Sequence of chain 1.A:
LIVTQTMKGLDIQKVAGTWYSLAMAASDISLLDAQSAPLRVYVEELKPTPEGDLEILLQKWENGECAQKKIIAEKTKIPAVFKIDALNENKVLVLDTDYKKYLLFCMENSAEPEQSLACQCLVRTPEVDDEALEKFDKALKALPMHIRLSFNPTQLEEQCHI

The small molecule below binds the protein below.
Small molecule (SMILES): CCCCCCCC(=O)O

Binding-site contacts:
Ligand atom C8 contacts residue ILE56 of chain 1.A at 3.7 Å (hydrophobic).
Ligand atom O1 contacts residue LEU58 of chain 1.A at 4.2 Å.
Ligand atom O2 contacts residue LYS60 of chain 1.A at 4.2 Å.
Ligand atom C2 contacts residue ILE71 of chain 1.A at 4.3 Å (hydrophobic).
Ligand atom C7 contacts residue MET107 of chain 1.A at 3.9 Å (hydrophobic).
Ligand atom C8 contacts residue MET107 of chain 1.A at 3.7 Å (hydrophobic).
Ligand atom C7 contacts residue ILE56 of chain 1.A at 4.4 Å (hydrophobic).
Ligand atom C3 contacts residue ILE71 of chain 1.A at 4.0 Å (hydrophobic).
Ligand atom C4 contacts residue LEU39 of chain 1.A at 4.0 Å (hydrophobic).
Ligand atom O2 contacts residue LYS69 of chain 1.A at 3.9 Å.
Ligand atom C1 contacts residue LYS69 of chain 1.A at 3.8 Å.
Ligand atom C7 contacts residue ILE84 of chain 1.A at 4.5 Å (hydrophobic).
Ligand atom O1 contacts residue ILE71 of chain 1.A at 3.8 Å.
Ligand atom C1 contacts residue ILE71 of chain 1.A at 4.4 Å (hydrophobic).
Ligand atom C8 contacts residue ILE84 of chain 1.A at 4.1 Å (hydrophobic).
Ligand atom C5 contacts residue VAL41 of chain 1.A at 3.9 Å (hydrophobic).
Ligand atom C6 contacts residue ILE84 of chain 1.A at 4.0 Å (hydrophobic).
Ligand atom C8 contacts residue PHE105 of chain 1.A at 4.0 Å (hydrophobic).
Ligand atom C5 contacts residue MET107 of chain 1.A at 3.5 Å (hydrophobic).
Ligand atom C8 contacts residue VAL92 of chain 1.A at 3.8 Å (hydrophobic).
Ligand atom O1 contacts residue VAL41 of chain 1.A at 4.4 Å.
Ligand atom C6 contacts residue MET107 of chain 1.A at 3.8 Å (hydrophobic).
Ligand atom O1 contacts residue LYS69 of chain 1.A at 3.3 Å.
Ligand atom O2 contacts residue PRO38 of chain 1.A at 4.3 Å.